Binding-site contacts:
Ligand atom O4 contacts residue GLN577 of chain 1.B at 3.8 Å.
Ligand atom C3 contacts residue ASN328 of chain 1.B at 3.8 Å.
Ligand atom O6 contacts residue PRO576 of chain 1.B at 3.6 Å.
Ligand atom O7 contacts residue GLN577 of chain 1.B at 3.2 Å (h-bond).
Ligand atom C6 contacts residue GLN577 of chain 1.B at 4.2 Å.
Ligand atom O7 contacts residue ASN328 of chain 1.B at 3.3 Å (h-bond).
Ligand atom C7 contacts residue ASN328 of chain 1.B at 3.2 Å.
Ligand atom O6 contacts residue ASN328 of chain 1.B at 4.0 Å.
Ligand atom C1 contacts residue ASN328 of chain 1.B at 1.4 Å.
Ligand atom C5 contacts residue ASN328 of chain 1.B at 3.7 Å.
Ligand atom C7 contacts residue GLN577 of chain 1.B at 4.4 Å.
Ligand atom O5 contacts residue ASN328 of chain 1.B at 2.5 Å (h-bond).
Ligand atom N2 contacts residue ASN328 of chain 1.B at 2.8 Å (h-bond).
Ligand atom O6 contacts residue GLN577 of chain 1.B at 4.1 Å.
Ligand atom C2 contacts residue GLN577 of chain 1.B at 4.3 Å.
Ligand atom O3 contacts residue GLN577 of chain 1.B at 4.2 Å.
Ligand atom C5 contacts residue GLN577 of chain 1.B at 4.3 Å.
Ligand atom C3 contacts residue GLN577 of chain 1.B at 4.3 Å.
Ligand atom C4 contacts residue GLN577 of chain 1.B at 3.4 Å.
Ligand atom C2 contacts residue ASN328 of chain 1.B at 2.4 Å.
Ligand atom C8 contacts residue ASN328 of chain 1.B at 4.3 Å.
Ligand atom C4 contacts residue ASN328 of chain 1.B at 4.3 Å.

This protein binds this small molecule.
Small molecule (SMILES): CC(=O)N[C@@H]1[C@@H](O)[C@H](O)[C@@H](CO)O[C@H]1O

Sequence of chain 1.B:
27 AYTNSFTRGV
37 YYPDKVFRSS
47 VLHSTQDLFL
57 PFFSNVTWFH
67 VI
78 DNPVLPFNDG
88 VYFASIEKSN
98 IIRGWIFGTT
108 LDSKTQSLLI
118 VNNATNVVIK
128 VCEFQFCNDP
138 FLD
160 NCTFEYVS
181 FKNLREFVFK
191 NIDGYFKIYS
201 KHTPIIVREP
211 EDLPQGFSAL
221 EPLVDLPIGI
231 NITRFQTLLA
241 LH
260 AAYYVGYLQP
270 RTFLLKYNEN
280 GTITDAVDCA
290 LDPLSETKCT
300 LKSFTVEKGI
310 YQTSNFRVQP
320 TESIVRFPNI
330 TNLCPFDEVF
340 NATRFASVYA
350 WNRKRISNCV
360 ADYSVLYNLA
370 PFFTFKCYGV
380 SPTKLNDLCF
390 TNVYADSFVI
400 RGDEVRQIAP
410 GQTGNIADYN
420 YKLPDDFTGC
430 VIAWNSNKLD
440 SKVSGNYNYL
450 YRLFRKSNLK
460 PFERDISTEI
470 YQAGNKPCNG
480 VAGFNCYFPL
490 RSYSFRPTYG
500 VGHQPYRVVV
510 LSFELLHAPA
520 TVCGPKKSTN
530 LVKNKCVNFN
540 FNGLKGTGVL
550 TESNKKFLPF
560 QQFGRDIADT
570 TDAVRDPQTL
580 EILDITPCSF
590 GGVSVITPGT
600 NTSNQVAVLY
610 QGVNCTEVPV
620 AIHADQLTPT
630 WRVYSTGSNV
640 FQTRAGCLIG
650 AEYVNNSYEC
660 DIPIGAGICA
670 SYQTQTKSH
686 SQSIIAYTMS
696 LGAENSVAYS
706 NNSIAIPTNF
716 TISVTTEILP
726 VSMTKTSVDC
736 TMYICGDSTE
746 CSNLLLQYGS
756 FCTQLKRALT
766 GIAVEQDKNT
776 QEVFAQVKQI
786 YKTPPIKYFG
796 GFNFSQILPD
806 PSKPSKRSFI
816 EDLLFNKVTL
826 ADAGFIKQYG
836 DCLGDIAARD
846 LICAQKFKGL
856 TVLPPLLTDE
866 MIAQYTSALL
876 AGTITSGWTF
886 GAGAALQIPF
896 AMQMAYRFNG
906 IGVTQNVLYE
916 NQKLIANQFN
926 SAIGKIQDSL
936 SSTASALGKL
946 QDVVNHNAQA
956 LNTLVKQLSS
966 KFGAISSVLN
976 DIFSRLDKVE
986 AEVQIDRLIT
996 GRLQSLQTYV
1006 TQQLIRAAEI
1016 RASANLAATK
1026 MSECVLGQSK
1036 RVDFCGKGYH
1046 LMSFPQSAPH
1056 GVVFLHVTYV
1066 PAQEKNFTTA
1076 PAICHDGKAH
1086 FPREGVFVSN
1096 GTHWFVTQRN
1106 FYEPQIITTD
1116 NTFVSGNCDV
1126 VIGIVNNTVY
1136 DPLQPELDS